Sequence of chain 1.A:
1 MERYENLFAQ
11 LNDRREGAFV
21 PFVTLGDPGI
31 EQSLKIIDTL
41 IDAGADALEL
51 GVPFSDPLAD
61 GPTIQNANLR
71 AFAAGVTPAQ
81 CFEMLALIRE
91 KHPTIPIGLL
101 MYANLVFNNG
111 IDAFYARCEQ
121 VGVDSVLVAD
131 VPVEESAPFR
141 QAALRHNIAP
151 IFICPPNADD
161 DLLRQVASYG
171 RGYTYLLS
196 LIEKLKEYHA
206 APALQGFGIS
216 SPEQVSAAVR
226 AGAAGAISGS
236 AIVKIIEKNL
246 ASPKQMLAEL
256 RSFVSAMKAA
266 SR

Binding-site contacts:
Ligand atom OP2 contacts residue GLY213 of chain 1.A at 4.1 Å.
Ligand atom OP2 contacts residue SER235 of chain 1.A at 3.1 Å (h-bond).
Ligand atom CH2 contacts residue ALA59 of chain 1.A at 3.5 Å (hydrophobic).
Ligand atom OP4 contacts residue PHE212 of chain 1.A at 3.5 Å (h-bond).
Ligand atom OP1 contacts residue GLY234 of chain 1.A at 3.7 Å.
Ligand atom P contacts residue GLY234 of chain 1.A at 3.9 Å.
Ligand atom OP3 contacts residue GLY213 of chain 1.A at 2.9 Å (h-bond).
Ligand atom P contacts residue GLY213 of chain 1.A at 4.1 Å.
Ligand atom CE3 contacts residue TYR175 of chain 1.A at 3.7 Å (hydrophobic).
Ligand atom C3 contacts residue PHE22 of chain 1.A at 4.2 Å (hydrophobic).
Ligand atom NE1 contacts residue LEU100 of chain 1.A at 3.4 Å.
Ligand atom CZ2 contacts residue TYR102 of chain 1.A at 4.0 Å (hydrophobic).
Ligand atom CE2 contacts residue ALA59 of chain 1.A at 3.7 Å (hydrophobic).
Ligand atom NE1 contacts residue ASP60 of chain 1.A at 3.2 Å (salt-bridge).
Ligand atom CH2 contacts residue ALA129 of chain 1.A at 3.8 Å (hydrophobic).
Ligand atom OP2 contacts residue GLY234 of chain 1.A at 2.8 Å (h-bond).
Ligand atom O2 contacts residue ILE64 of chain 1.A at 3.8 Å.
Ligand atom C3 contacts residue TYR175 of chain 1.A at 3.7 Å (hydrophobic).
Ligand atom O3 contacts residue TYR175 of chain 1.A at 2.8 Å (h-bond).
Ligand atom CD1 contacts residue PHE22 of chain 1.A at 3.7 Å (hydrophobic).
Ligand atom C2 contacts residue TYR175 of chain 1.A at 3.5 Å (hydrophobic).
Ligand atom OP3 contacts residue SER235 of chain 1.A at 3.9 Å.
Ligand atom CZ2 contacts residue ALA59 of chain 1.A at 3.1 Å (hydrophobic).
Ligand atom OP4 contacts residue TYR175 of chain 1.A at 3.9 Å.
Ligand atom CD2 contacts residue LEU100 of chain 1.A at 4.1 Å (hydrophobic).
Ligand atom OP3 contacts residue PHE212 of chain 1.A at 3.2 Å.
Ligand atom CH2 contacts residue ILE153 of chain 1.A at 4.2 Å (hydrophobic).
Ligand atom C1 contacts residue GLY234 of chain 1.A at 3.8 Å.
Ligand atom CD1 contacts residue LEU100 of chain 1.A at 3.9 Å (hydrophobic).
Ligand atom CZ2 contacts residue ASP60 of chain 1.A at 3.9 Å.
Ligand atom CZ2 contacts residue ALA129 of chain 1.A at 3.8 Å (hydrophobic).
Ligand atom CZ2 contacts residue LEU100 of chain 1.A at 3.9 Å (hydrophobic).
Ligand atom OP2 contacts residue SER233 of chain 1.A at 3.8 Å.
Ligand atom CE2 contacts residue LEU100 of chain 1.A at 3.7 Å (hydrophobic).
Ligand atom OP1 contacts residue SER235 of chain 1.A at 2.5 Å (h-bond).
Ligand atom CZ3 contacts residue ILE153 of chain 1.A at 3.5 Å (hydrophobic).
Ligand atom P contacts residue PHE212 of chain 1.A at 4.0 Å.
Ligand atom C1 contacts residue TYR175 of chain 1.A at 3.5 Å (hydrophobic).
Ligand atom P contacts residue SER235 of chain 1.A at 3.6 Å.
Ligand atom CE2 contacts residue ASP60 of chain 1.A at 3.9 Å.

A protein and the small-molecule ligand that binds it are described below.
Small molecule (SMILES): O=P(O)(O)OC[C@@H](O)[C@@H](O)c1c[nH]c2ccccc12